Sequence of chain 1.G:
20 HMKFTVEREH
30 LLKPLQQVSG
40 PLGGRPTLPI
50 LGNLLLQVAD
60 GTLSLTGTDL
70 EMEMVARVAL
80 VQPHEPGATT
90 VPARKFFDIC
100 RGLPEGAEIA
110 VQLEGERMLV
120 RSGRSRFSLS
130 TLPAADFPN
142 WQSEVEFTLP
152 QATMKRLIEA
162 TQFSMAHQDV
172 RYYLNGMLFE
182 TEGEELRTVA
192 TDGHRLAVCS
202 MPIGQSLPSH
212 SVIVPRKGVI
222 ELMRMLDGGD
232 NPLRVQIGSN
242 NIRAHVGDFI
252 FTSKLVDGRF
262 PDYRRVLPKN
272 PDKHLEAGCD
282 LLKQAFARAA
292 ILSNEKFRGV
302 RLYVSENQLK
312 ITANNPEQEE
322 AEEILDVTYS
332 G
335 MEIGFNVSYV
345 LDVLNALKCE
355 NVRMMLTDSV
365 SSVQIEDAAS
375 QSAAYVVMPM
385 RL

Binding-site contacts:
Ligand atom CA contacts residue MET382 of chain 1.G at 3.8 Å (hydrophobic).
Ligand atom CB contacts residue MET382 of chain 1.G at 3.6 Å (hydrophobic).
Ligand atom CG contacts residue HIS195 of chain 1.G at 3.6 Å.
Ligand atom CZ contacts residue GLY194 of chain 1.G at 3.7 Å.
Ligand atom NE2 contacts residue MET382 of chain 1.G at 3.1 Å (h-bond).
Ligand atom CD1 contacts residue VAL380 of chain 1.G at 3.8 Å (hydrophobic).
Ligand atom CD2 contacts residue VAL267 of chain 1.G at 3.8 Å (hydrophobic).
Ligand atom CD2 contacts residue HIS195 of chain 1.G at 3.8 Å.
Ligand atom CB contacts residue PRO383 of chain 1.G at 3.4 Å (hydrophobic).
Ligand atom CZ contacts residue THR192 of chain 1.G at 3.3 Å.
Ligand atom N contacts residue PRO383 of chain 1.G at 3.3 Å (h-bond).
Ligand atom CB contacts residue GLY194 of chain 1.G at 3.1 Å.
Ligand atom CG contacts residue PRO383 of chain 1.G at 4.0 Å (hydrophobic).
Ligand atom N contacts residue GLY194 of chain 1.G at 2.9 Å (h-bond).
Ligand atom O contacts residue ARG385 of chain 1.G at 2.8 Å (salt-bridge).
Ligand atom C contacts residue GLY194 of chain 1.G at 4.0 Å.
Ligand atom CZ contacts residue ARG385 of chain 1.G at 3.8 Å.
Ligand atom CD2 contacts residue ARG196 of chain 1.G at 3.7 Å.
Ligand atom CE1 contacts residue GLY194 of chain 1.G at 4.0 Å.
Ligand atom NE2 contacts residue PRO383 of chain 1.G at 3.5 Å (h-bond).
Ligand atom CD1 contacts residue VAL267 of chain 1.G at 4.0 Å (hydrophobic).
Ligand atom O contacts residue MET384 of chain 1.G at 3.6 Å.
Ligand atom OE1 contacts residue MET384 of chain 1.G at 3.6 Å.
Ligand atom C contacts residue MET382 of chain 1.G at 3.8 Å (hydrophobic).
Ligand atom O contacts residue MET382 of chain 1.G at 3.2 Å.
Ligand atom O contacts residue MET382 of chain 1.G at 3.5 Å (h-bond).
Ligand atom CA contacts residue PRO383 of chain 1.G at 3.8 Å (hydrophobic).
Ligand atom CG contacts residue VAL267 of chain 1.G at 3.8 Å (hydrophobic).
Ligand atom CA contacts residue ARG385 of chain 1.G at 3.9 Å.
Ligand atom CE1 contacts residue VAL364 of chain 1.G at 3.5 Å (hydrophobic).
Ligand atom CD1 contacts residue PRO383 of chain 1.G at 3.4 Å (hydrophobic).
Ligand atom CD1 contacts residue MET382 of chain 1.G at 3.7 Å (hydrophobic).
Ligand atom CA contacts residue GLY194 of chain 1.G at 3.5 Å.
Ligand atom CE2 contacts residue THR192 of chain 1.G at 3.3 Å.
Ligand atom OE1 contacts residue TYR343 of chain 1.G at 4.0 Å.
Ligand atom C contacts residue MET382 of chain 1.G at 3.7 Å (hydrophobic).
Ligand atom CD2 contacts residue VAL267 of chain 1.G at 3.8 Å (hydrophobic).
Ligand atom N contacts residue MET382 of chain 1.G at 3.9 Å.
Ligand atom OD2 contacts residue GLY194 of chain 1.G at 3.8 Å.
Ligand atom C contacts residue ARG385 of chain 1.G at 3.6 Å.

This small molecule binds to this protein.
Small molecule (SMILES): CC(=O)N[C@@H](CCC(N)=O)C(=O)N[C@@H](CC1CCCCC1)C(=O)N(C)[C@@H](CC(=O)O)C(=O)N[C@@H](CC(C)C)C(=O)N[C@@H](Cc1ccccc1)C(=O)O